Sequence of chain 1.A:
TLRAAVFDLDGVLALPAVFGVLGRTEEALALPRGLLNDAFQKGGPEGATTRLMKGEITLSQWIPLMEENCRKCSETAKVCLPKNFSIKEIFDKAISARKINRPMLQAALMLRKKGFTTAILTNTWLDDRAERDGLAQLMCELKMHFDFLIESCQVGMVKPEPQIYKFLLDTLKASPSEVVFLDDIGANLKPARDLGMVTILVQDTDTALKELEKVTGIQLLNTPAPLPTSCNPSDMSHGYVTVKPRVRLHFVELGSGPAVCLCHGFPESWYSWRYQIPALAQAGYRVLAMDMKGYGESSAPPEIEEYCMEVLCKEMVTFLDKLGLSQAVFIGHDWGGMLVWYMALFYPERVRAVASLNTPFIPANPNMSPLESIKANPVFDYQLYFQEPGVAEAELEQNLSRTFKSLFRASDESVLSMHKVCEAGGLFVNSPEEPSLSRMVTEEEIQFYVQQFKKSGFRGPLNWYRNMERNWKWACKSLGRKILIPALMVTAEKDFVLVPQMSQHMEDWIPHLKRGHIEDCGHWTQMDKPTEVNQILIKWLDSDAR

Binding-site contacts:
Ligand atom I7 contacts residue TYR384 of chain 1.A at 4.3 Å.
Ligand atom C6 contacts residue TRP526 of chain 1.A at 4.3 Å (hydrophobic).
Ligand atom C6 contacts residue MET420 of chain 1.A at 3.5 Å (hydrophobic).
Ligand atom N9 contacts residue ASP497 of chain 1.A at 3.9 Å.
Ligand atom I7 contacts residue PHE268 of chain 1.A at 4.0 Å.
Ligand atom N10 contacts residue HIS525 of chain 1.A at 3.3 Å.
Ligand atom C1 contacts residue ASP336 of chain 1.A at 4.4 Å.
Ligand atom C2 contacts residue VAL499 of chain 1.A at 3.9 Å (hydrophobic).
Ligand atom I7 contacts residue MET420 of chain 1.A at 4.0 Å.
Ligand atom C5 contacts residue TRP526 of chain 1.A at 3.8 Å (hydrophobic).
Ligand atom C1 contacts residue TYR384 of chain 1.A at 3.7 Å (hydrophobic).
Ligand atom I7 contacts residue LEU409 of chain 1.A at 4.2 Å.
Ligand atom N9 contacts residue HIS525 of chain 1.A at 3.4 Å.
Ligand atom C2 contacts residue HIS525 of chain 1.A at 3.4 Å.
Ligand atom C8 contacts residue HIS525 of chain 1.A at 3.8 Å.
Ligand atom C4 contacts residue TRP526 of chain 1.A at 4.3 Å (hydrophobic).
Ligand atom N9 contacts residue VAL499 of chain 1.A at 4.0 Å.
Ligand atom C1 contacts residue MET420 of chain 1.A at 4.2 Å (hydrophobic).
Ligand atom C5 contacts residue HIS525 of chain 1.A at 4.4 Å.
Ligand atom C2 contacts residue TYR384 of chain 1.A at 4.0 Å (hydrophobic).
Ligand atom C3 contacts residue VAL499 of chain 1.A at 3.7 Å (hydrophobic).
Ligand atom C3 contacts residue ASP497 of chain 1.A at 4.3 Å.
Ligand atom C6 contacts residue HIS525 of chain 1.A at 4.4 Å.
Ligand atom C8 contacts residue MET420 of chain 1.A at 4.4 Å (hydrophobic).
Ligand atom C4 contacts residue MET420 of chain 1.A at 4.0 Å (hydrophobic).
Ligand atom C4 contacts residue HIS525 of chain 1.A at 3.9 Å.
Ligand atom N10 contacts residue VAL499 of chain 1.A at 3.4 Å.
Ligand atom C5 contacts residue MET420 of chain 1.A at 3.5 Å (hydrophobic).
Ligand atom C1 contacts residue HIS525 of chain 1.A at 3.9 Å.
Ligand atom C3 contacts residue HIS525 of chain 1.A at 3.4 Å.
Ligand atom N10 contacts residue ASP497 of chain 1.A at 3.2 Å (salt-bridge).

The protein below binds the small molecule below.
Small molecule (SMILES): Ic1ccc2[nH]ncc2c1